Sequence of chain 1.A:
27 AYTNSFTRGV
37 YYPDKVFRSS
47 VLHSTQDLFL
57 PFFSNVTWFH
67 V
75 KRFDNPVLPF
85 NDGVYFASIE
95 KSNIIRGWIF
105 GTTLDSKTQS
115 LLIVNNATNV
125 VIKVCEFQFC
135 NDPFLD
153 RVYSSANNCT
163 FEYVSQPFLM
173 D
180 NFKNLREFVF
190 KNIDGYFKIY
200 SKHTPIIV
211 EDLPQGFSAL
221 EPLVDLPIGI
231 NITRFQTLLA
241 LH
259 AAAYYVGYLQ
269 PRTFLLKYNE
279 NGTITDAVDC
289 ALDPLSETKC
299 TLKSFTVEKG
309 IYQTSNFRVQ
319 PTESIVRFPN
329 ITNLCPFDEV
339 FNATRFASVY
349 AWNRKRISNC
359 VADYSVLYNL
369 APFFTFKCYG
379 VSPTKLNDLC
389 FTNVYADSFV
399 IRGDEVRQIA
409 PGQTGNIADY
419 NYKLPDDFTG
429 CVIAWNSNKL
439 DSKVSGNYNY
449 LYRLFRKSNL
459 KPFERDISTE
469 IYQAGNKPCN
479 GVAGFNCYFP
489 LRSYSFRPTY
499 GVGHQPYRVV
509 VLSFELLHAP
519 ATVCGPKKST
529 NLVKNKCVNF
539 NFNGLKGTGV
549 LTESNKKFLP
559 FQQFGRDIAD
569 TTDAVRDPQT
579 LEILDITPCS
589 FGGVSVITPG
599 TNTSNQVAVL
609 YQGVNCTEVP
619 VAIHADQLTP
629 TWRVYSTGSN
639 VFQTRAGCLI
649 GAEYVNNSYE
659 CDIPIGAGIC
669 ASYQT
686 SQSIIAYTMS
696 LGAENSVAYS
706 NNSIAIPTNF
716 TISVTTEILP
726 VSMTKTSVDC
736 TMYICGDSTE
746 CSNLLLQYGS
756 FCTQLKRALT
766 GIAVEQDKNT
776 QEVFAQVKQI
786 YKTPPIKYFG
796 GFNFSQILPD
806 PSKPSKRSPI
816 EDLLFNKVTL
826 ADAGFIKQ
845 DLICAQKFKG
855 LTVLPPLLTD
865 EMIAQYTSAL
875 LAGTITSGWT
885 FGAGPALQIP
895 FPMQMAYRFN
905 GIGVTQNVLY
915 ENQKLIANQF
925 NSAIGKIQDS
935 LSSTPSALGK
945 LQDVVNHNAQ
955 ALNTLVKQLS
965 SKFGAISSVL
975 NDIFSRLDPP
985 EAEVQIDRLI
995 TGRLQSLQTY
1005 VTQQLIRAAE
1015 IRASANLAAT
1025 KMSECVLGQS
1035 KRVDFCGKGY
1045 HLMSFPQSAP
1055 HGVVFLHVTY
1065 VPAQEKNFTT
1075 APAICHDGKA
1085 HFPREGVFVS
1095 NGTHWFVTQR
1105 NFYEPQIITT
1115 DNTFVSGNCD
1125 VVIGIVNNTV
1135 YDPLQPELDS

The protein below binds the small molecule below.
Small molecule (SMILES): CC(=O)N[C@@H]1[C@@H](O)[C@H](O)[C@@H](CO)O[C@H]1O

Binding-site contacts:
Ligand atom C5 contacts residue ASN1095 of chain 1.A at 3.7 Å.
Ligand atom O7 contacts residue THR1097 of chain 1.A at 3.8 Å.
Ligand atom C6 contacts residue HIS1098 of chain 1.A at 4.0 Å.
Ligand atom C3 contacts residue HIS1098 of chain 1.A at 4.2 Å.
Ligand atom C2 contacts residue ASN1095 of chain 1.A at 2.4 Å.
Ligand atom C4 contacts residue HIS1098 of chain 1.A at 4.2 Å.
Ligand atom C3 contacts residue ASN1095 of chain 1.A at 3.8 Å.
Ligand atom C5 contacts residue HIS1098 of chain 1.A at 3.2 Å.
Ligand atom O5 contacts residue ASN1095 of chain 1.A at 2.4 Å (h-bond).
Ligand atom C6 contacts residue PHE1100 of chain 1.A at 3.8 Å (hydrophobic).
Ligand atom C1 contacts residue HIS1098 of chain 1.A at 3.6 Å.
Ligand atom N2 contacts residue ASN1095 of chain 1.A at 2.9 Å (h-bond).
Ligand atom C8 contacts residue ASN1095 of chain 1.A at 3.7 Å.
Ligand atom C1 contacts residue ASN1095 of chain 1.A at 1.4 Å.
Ligand atom C2 contacts residue HIS1098 of chain 1.A at 4.5 Å.
Ligand atom O4 contacts residue HIS1098 of chain 1.A at 4.0 Å.
Ligand atom C5 contacts residue PHE1100 of chain 1.A at 4.2 Å (hydrophobic).
Ligand atom O7 contacts residue ASN1095 of chain 1.A at 3.8 Å.
Ligand atom O5 contacts residue PHE1100 of chain 1.A at 3.6 Å.
Ligand atom O6 contacts residue HIS1098 of chain 1.A at 4.2 Å.
Ligand atom C4 contacts residue ASN1095 of chain 1.A at 4.2 Å.
Ligand atom C7 contacts residue ASN1095 of chain 1.A at 3.5 Å.
Ligand atom O7 contacts residue HIS1098 of chain 1.A at 3.7 Å.
Ligand atom O5 contacts residue HIS1098 of chain 1.A at 3.6 Å.